Binding-site contacts:
Ligand atom O3G contacts residue MG1 of chain 1.L at 3.8 Å.
Ligand atom N6 contacts residue ILE91 of chain 1.D at 3.6 Å.
Ligand atom N9 contacts residue VAL34 of chain 1.D at 3.9 Å.
Ligand atom N1 contacts residue GLU92 of chain 1.D at 3.9 Å.
Ligand atom N3 contacts residue MET94 of chain 1.D at 3.9 Å.
Ligand atom C2 contacts residue LEU26 of chain 1.D at 3.5 Å (hydrophobic).
Ligand atom N7 contacts residue LEU146 of chain 1.D at 3.6 Å.
Ligand atom N1 contacts residue ALA46 of chain 1.D at 3.7 Å.
Ligand atom O5' contacts residue VAL34 of chain 1.D at 3.8 Å.
Ligand atom N1 contacts residue MET94 of chain 1.D at 2.9 Å (h-bond).
Ligand atom PA contacts residue ASP157 of chain 1.D at 3.5 Å.
Ligand atom C2 contacts residue TYR93 of chain 1.D at 3.7 Å (hydrophobic).
Ligand atom O3A contacts residue ASP157 of chain 1.D at 3.7 Å.
Ligand atom O4' contacts residue VAL34 of chain 1.D at 3.9 Å.
Ligand atom O1B contacts residue GLY29 of chain 1.D at 3.5 Å.
Ligand atom N6 contacts residue ALA46 of chain 1.D at 3.4 Å.
Ligand atom O2B contacts residue ASP157 of chain 1.D at 3.6 Å (salt-bridge).
Ligand atom O2A contacts residue MG1 of chain 1.L at 3.0 Å.
Ligand atom O4' contacts residue GLY27 of chain 1.D at 3.8 Å.
Ligand atom N7 contacts residue VAL34 of chain 1.D at 3.9 Å.
Ligand atom O3' contacts residue SER98 of chain 1.D at 3.6 Å.
Ligand atom PB contacts residue MG1 of chain 1.L at 4.0 Å.
Ligand atom C4 contacts residue LEU26 of chain 1.D at 3.9 Å (hydrophobic).
Ligand atom O1A contacts residue LYS48 of chain 1.D at 3.3 Å (salt-bridge).
Ligand atom N6 contacts residue LEU146 of chain 1.D at 3.3 Å.
Ligand atom C5 contacts residue LEU146 of chain 1.D at 3.6 Å (hydrophobic).
Ligand atom C1' contacts residue LEU26 of chain 1.D at 4.0 Å (hydrophobic).
Ligand atom C2 contacts residue MET94 of chain 1.D at 3.2 Å (hydrophobic).
Ligand atom C6 contacts residue LEU146 of chain 1.D at 3.5 Å (hydrophobic).
Ligand atom N3 contacts residue LEU26 of chain 1.D at 3.2 Å.
Ligand atom O1A contacts residue ASP157 of chain 1.D at 2.5 Å (salt-bridge).
Ligand atom N1 contacts residue TYR93 of chain 1.D at 3.8 Å.
Ligand atom O2G contacts residue PHE31 of chain 1.D at 3.0 Å.
Ligand atom N6 contacts residue GLU92 of chain 1.D at 2.8 Å (salt-bridge).
Ligand atom C6 contacts residue GLU92 of chain 1.D at 3.8 Å.
Ligand atom O2A contacts residue ASP157 of chain 1.D at 3.6 Å (salt-bridge).
Ligand atom C6 contacts residue ALA46 of chain 1.D at 3.5 Å (hydrophobic).
Ligand atom C6 contacts residue MET94 of chain 1.D at 3.9 Å (hydrophobic).
Ligand atom O2B contacts residue MG1 of chain 1.L at 2.5 Å.
Ligand atom C8 contacts residue VAL34 of chain 1.D at 3.8 Å (hydrophobic).

The protein below binds the small molecule below.
Small molecule (SMILES): Nc1ncnc2c1ncn2[C@@H]1O[C@H](COP(=O)(O)OP(=O)(O)OP(O)(O)=S)[C@@H](O)[C@H]1O

Sequence of chain 1.D:
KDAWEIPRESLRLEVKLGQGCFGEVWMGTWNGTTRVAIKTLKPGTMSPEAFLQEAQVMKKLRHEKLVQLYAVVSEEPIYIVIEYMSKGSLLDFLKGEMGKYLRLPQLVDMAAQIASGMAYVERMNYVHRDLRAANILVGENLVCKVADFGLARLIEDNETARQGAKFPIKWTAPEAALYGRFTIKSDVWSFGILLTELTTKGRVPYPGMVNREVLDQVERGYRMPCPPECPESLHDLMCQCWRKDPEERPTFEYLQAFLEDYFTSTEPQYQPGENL